Sequence of chain 1.A:
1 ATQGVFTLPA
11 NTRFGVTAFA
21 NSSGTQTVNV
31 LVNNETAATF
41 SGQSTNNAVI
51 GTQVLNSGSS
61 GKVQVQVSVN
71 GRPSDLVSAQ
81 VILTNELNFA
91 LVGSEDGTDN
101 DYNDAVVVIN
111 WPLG

Binding-site contacts:
Ligand atom C3 contacts residue ASP104 of chain 1.A at 3.7 Å.
Ligand atom O4 contacts residue GLY97 of chain 1.A at 3.8 Å.
Ligand atom O7A contacts residue SER23 of chain 1.A at 3.0 Å (h-bond).
Ligand atom C7 contacts residue SER23 of chain 1.A at 3.0 Å.
Ligand atom O3 contacts residue CA1 of chain 1.J at 2.4 Å.
Ligand atom C4 contacts residue ASP104 of chain 1.A at 3.2 Å.
Ligand atom O2 contacts residue ASN21 of chain 1.A at 3.0 Å (h-bond).
Ligand atom C1M contacts residue GLY114 of chain 1.D at 3.5 Å.
Ligand atom O4 contacts residue GLU95 of chain 1.A at 3.4 Å (salt-bridge).
Ligand atom C4 contacts residue CA1 of chain 1.I at 3.2 Å.
Ligand atom O2 contacts residue SER22 of chain 1.A at 3.4 Å.
Ligand atom C3 contacts residue CA1 of chain 1.I at 3.3 Å.
Ligand atom O4 contacts residue ASP99 of chain 1.A at 3.6 Å (salt-bridge).
Ligand atom C2 contacts residue CA1 of chain 1.J at 3.4 Å.
Ligand atom O3 contacts residue ASP99 of chain 1.A at 2.6 Å (salt-bridge).
Ligand atom C1 contacts residue LYS1 of chain 1.H at 3.7 Å.
Ligand atom C4 contacts residue CA1 of chain 1.J at 3.8 Å.
Ligand atom C2 contacts residue GLY114 of chain 1.D at 3.3 Å.
Ligand atom C3 contacts residue CA1 of chain 1.J at 3.3 Å.
Ligand atom C1M contacts residue SER23 of chain 1.A at 3.5 Å.
Ligand atom O3 contacts residue CA1 of chain 1.I at 2.4 Å.
Ligand atom O4 contacts residue ASP104 of chain 1.A at 3.3 Å (salt-bridge).
Ligand atom C5 contacts residue LYS1 of chain 1.H at 3.5 Å.
Ligand atom O5 contacts residue LYS1 of chain 1.H at 3.5 Å (salt-bridge).
Ligand atom C5 contacts residue ASP96 of chain 1.A at 3.8 Å.
Ligand atom C7 contacts residue LYS1 of chain 1.H at 1.4 Å.
Ligand atom O4 contacts residue ASP96 of chain 1.A at 2.5 Å (salt-bridge).
Ligand atom O4 contacts residue CA1 of chain 1.I at 2.5 Å.
Ligand atom C3 contacts residue ASP99 of chain 1.A at 3.2 Å.
Ligand atom O5 contacts residue SER23 of chain 1.A at 3.0 Å (h-bond).
Ligand atom C5 contacts residue SER22 of chain 1.A at 3.4 Å.
Ligand atom O7A contacts residue LYS1 of chain 1.H at 2.4 Å (salt-bridge).
Ligand atom O3 contacts residue ASP104 of chain 1.A at 3.0 Å (salt-bridge).
Ligand atom O5 contacts residue SER22 of chain 1.A at 3.2 Å (h-bond).
Ligand atom O2 contacts residue CA1 of chain 1.J at 2.4 Å.
Ligand atom O3 contacts residue ASP101 of chain 1.A at 2.9 Å (salt-bridge).
Ligand atom O2 contacts residue GLY114 of chain 1.D at 2.4 Å (h-bond).
Ligand atom C4 contacts residue SER22 of chain 1.A at 3.5 Å.
Ligand atom C4 contacts residue ASP96 of chain 1.A at 3.4 Å.
Ligand atom C6 contacts residue LYS1 of chain 1.H at 2.5 Å.

Sequence of chain 1.D:
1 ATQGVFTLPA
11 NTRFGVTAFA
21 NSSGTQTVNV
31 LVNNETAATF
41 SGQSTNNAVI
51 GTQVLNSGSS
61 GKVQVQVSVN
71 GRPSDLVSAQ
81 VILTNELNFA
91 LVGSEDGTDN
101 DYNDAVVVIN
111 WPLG

This small molecule binds to this protein.
Small molecule (SMILES): C[C@@H]1O[C@@H](CC(=O)O)[C@@H](O)[C@H](O)[C@@H]1O